A small-molecule ligand and the protein it binds are described below.
Small molecule (SMILES): O=c1[nH]c(=O)c2nn[nH]c2[nH]1

Binding-site contacts:
Ligand atom N3 contacts residue ASN270 of chain 2.B at 3.4 Å (h-bond).
Ligand atom N3 contacts residue PHE178 of chain 2.B at 3.8 Å.
Ligand atom C6 contacts residue OXY1 of chain 2.H at 2.9 Å.
Ligand atom O2 contacts residue ILE243 of chain 2.B at 2.9 Å (h-bond).
Ligand atom N9 contacts residue OXY1 of chain 2.H at 3.6 Å (h-bond).
Ligand atom C2 contacts residue GLN244 of chain 2.B at 3.7 Å.
Ligand atom N8 contacts residue THR67 of chain 2.A at 3.4 Å (h-bond).
Ligand atom N1 contacts residue OXY1 of chain 2.H at 3.0 Å (h-bond).
Ligand atom N8 contacts residue ALA66 of chain 2.A at 3.7 Å.
Ligand atom O2 contacts residue GLN244 of chain 2.B at 3.6 Å.
Ligand atom C5 contacts residue PHE178 of chain 2.B at 3.3 Å (hydrophobic).
Ligand atom O6 contacts residue PHE178 of chain 2.B at 3.8 Å.
Ligand atom O2 contacts residue SER242 of chain 2.B at 3.4 Å.
Ligand atom N7 contacts residue OXY1 of chain 2.H at 3.5 Å (h-bond).
Ligand atom C6 contacts residue GLN244 of chain 2.B at 3.7 Å.
Ligand atom N3 contacts residue OXY1 of chain 2.H at 3.0 Å (h-bond).
Ligand atom N1 contacts residue PHE178 of chain 2.B at 3.6 Å.
Ligand atom O6 contacts residue THR67 of chain 2.A at 3.8 Å.
Ligand atom N7 contacts residue THR67 of chain 2.A at 2.9 Å (h-bond).
Ligand atom O6 contacts residue OXY1 of chain 2.H at 3.6 Å.
Ligand atom N8 contacts residue LEU189 of chain 2.B at 3.7 Å.
Ligand atom N3 contacts residue ARG195 of chain 2.B at 3.1 Å (salt-bridge).
Ligand atom N8 contacts residue PHE178 of chain 2.B at 3.6 Å.
Ligand atom C4 contacts residue PHE178 of chain 2.B at 3.3 Å (hydrophobic).
Ligand atom C4 contacts residue OXY1 of chain 2.H at 2.9 Å.
Ligand atom C2 contacts residue OXY1 of chain 2.H at 3.1 Å.
Ligand atom C6 contacts residue PHE178 of chain 2.B at 3.4 Å (hydrophobic).
Ligand atom N9 contacts residue PHE178 of chain 2.B at 3.5 Å.
Ligand atom C2 contacts residue ARG195 of chain 2.B at 3.6 Å.
Ligand atom O6 contacts residue VAL64 of chain 2.A at 3.6 Å.
Ligand atom C5 contacts residue OXY1 of chain 2.H at 2.8 Å.
Ligand atom O2 contacts residue ARG195 of chain 2.B at 2.8 Å (salt-bridge).
Ligand atom N9 contacts residue LEU189 of chain 2.B at 3.8 Å.
Ligand atom N1 contacts residue GLN244 of chain 2.B at 2.9 Å (h-bond).
Ligand atom C2 contacts residue PHE178 of chain 2.B at 3.8 Å (hydrophobic).
Ligand atom N7 contacts residue ALA66 of chain 2.A at 3.5 Å.
Ligand atom N7 contacts residue PHE178 of chain 2.B at 3.6 Å.
Ligand atom C4 contacts residue ASN270 of chain 2.B at 3.8 Å.
Ligand atom O6 contacts residue GLN244 of chain 2.B at 2.9 Å (h-bond).
Ligand atom N8 contacts residue ASP68 of chain 2.A at 3.8 Å.

Sequence of chain 2.B:
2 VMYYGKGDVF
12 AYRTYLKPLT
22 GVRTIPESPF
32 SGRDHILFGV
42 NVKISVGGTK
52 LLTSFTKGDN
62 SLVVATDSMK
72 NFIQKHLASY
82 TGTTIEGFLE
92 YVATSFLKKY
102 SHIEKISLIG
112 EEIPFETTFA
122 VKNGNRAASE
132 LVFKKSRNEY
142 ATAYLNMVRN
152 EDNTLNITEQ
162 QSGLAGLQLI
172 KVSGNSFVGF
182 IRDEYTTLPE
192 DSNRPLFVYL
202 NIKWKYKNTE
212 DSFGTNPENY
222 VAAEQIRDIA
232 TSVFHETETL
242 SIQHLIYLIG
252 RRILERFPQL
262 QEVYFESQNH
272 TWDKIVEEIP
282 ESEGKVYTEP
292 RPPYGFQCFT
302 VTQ

Sequence of chain 2.A:
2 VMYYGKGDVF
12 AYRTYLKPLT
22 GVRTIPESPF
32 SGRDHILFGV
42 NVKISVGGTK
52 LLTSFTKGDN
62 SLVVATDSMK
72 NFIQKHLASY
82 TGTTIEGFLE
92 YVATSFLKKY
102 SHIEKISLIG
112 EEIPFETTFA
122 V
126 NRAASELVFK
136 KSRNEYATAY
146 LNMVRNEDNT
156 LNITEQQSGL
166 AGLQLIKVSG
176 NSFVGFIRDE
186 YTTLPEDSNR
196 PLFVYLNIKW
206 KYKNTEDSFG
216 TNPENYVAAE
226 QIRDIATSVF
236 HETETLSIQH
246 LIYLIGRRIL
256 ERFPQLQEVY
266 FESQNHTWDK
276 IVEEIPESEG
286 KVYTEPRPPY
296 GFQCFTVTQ